Sequence of chain 1.A:
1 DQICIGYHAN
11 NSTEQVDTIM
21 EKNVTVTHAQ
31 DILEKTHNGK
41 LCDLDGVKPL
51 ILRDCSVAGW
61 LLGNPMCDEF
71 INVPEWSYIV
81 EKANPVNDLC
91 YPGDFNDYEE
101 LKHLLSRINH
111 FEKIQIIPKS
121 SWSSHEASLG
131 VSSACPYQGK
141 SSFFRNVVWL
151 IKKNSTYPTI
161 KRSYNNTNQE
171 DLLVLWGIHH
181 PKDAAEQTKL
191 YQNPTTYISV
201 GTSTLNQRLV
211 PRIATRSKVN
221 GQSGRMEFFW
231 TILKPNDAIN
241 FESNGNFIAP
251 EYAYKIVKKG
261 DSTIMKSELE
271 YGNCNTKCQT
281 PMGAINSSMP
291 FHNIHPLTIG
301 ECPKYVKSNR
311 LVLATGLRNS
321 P

Binding-site contacts:
Ligand atom O7 contacts residue ASN286 of chain 1.A at 3.6 Å.
Ligand atom C3 contacts residue ASN286 of chain 1.A at 3.9 Å.
Ligand atom C7 contacts residue ASN286 of chain 1.A at 3.5 Å.
Ligand atom C2 contacts residue ASN286 of chain 1.A at 2.6 Å.
Ligand atom C4 contacts residue ASN286 of chain 1.A at 4.3 Å.
Ligand atom N2 contacts residue ASN286 of chain 1.A at 3.1 Å (h-bond).
Ligand atom C1 contacts residue ASN286 of chain 1.A at 1.4 Å.
Ligand atom C5 contacts residue ASN286 of chain 1.A at 3.6 Å.
Ligand atom O5 contacts residue ASN286 of chain 1.A at 2.3 Å (h-bond).

The small molecule below binds the protein below.
Small molecule (SMILES): CC(=O)N[C@@H]1[C@@H](O)[C@H](O)[C@@H](CO)O[C@H]1O